Sequence of chain 1.C:
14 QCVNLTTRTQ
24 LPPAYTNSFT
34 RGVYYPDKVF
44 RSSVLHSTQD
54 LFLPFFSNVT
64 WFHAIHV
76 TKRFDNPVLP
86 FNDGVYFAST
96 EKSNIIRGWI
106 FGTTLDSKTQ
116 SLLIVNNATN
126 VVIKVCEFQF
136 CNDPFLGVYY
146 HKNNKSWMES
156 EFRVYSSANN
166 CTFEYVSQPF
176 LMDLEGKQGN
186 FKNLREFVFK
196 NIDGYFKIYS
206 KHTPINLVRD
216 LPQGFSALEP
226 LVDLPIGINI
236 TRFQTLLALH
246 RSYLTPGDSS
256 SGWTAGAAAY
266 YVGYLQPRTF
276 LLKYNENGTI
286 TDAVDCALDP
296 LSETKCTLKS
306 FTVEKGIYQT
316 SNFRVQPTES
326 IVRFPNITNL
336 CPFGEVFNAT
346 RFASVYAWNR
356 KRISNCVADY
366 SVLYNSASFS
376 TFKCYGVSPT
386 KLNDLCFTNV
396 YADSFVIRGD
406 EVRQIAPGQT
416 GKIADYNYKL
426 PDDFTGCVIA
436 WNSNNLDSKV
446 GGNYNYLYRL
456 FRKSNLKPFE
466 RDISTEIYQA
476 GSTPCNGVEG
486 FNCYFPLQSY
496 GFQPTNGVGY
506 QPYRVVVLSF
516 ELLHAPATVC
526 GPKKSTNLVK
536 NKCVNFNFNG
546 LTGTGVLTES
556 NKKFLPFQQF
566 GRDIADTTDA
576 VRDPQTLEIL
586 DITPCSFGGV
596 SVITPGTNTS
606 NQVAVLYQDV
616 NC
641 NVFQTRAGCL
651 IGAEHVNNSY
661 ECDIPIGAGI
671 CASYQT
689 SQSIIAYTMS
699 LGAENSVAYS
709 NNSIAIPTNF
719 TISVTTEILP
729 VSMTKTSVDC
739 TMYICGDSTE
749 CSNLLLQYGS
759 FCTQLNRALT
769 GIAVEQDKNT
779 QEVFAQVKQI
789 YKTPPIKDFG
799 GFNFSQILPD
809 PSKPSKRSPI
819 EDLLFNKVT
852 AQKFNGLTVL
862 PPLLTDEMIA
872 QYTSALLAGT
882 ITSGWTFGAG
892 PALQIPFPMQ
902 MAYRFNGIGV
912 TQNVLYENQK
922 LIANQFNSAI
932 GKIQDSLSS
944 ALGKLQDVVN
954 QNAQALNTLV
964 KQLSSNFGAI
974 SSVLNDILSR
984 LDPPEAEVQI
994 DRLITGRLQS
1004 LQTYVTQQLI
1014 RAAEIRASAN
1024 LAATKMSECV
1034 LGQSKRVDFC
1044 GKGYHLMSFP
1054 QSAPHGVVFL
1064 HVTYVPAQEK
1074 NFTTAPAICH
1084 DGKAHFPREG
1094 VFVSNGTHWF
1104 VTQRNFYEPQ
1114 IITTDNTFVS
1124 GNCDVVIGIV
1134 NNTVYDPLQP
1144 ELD

This protein binds this small molecule.
Small molecule (SMILES): CC(=O)N[C@@H]1[C@@H](O)[C@H](O)[C@@H](CO)O[C@H]1O

Sequence of chain 1.A:
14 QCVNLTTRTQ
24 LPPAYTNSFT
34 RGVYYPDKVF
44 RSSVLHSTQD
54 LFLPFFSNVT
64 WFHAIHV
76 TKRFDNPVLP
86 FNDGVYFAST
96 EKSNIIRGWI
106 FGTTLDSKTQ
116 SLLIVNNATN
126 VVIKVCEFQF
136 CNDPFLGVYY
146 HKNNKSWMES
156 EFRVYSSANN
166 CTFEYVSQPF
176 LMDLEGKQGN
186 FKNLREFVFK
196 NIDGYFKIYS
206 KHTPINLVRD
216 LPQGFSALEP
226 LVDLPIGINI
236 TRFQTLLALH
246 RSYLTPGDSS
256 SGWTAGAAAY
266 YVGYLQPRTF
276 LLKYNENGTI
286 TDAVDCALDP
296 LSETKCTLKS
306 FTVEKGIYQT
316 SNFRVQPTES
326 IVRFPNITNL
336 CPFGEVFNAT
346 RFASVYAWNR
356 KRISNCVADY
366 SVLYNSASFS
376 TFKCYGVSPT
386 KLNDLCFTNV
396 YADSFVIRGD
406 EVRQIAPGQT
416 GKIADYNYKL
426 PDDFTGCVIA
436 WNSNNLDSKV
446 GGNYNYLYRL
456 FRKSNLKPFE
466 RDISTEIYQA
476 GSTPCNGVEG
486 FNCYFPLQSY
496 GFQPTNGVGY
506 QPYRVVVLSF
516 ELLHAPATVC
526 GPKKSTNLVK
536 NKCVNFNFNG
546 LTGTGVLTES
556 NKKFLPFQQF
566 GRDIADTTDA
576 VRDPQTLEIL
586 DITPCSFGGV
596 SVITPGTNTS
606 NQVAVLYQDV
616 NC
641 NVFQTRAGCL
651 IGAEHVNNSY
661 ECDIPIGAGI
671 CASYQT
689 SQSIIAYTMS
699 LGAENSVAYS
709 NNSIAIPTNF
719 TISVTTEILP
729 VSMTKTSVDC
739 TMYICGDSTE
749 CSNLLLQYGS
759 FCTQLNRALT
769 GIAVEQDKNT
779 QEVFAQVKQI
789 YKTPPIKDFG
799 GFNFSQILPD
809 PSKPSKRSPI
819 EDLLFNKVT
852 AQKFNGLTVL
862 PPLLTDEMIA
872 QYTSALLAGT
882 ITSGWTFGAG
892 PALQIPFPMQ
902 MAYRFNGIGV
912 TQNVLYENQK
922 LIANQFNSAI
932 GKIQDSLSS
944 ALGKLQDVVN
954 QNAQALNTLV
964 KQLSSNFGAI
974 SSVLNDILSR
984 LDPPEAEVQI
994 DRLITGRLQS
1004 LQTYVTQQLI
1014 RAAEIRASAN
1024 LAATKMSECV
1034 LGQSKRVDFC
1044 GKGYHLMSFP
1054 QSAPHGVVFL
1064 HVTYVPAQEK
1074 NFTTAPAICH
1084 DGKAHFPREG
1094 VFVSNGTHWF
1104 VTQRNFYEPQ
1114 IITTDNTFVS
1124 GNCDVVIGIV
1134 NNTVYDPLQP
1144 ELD

Binding-site contacts:
Ligand atom O5 contacts residue ASN709 of chain 1.C at 2.4 Å (h-bond).
Ligand atom O6 contacts residue ASP796 of chain 1.A at 3.3 Å (salt-bridge).
Ligand atom C4 contacts residue ASN709 of chain 1.C at 4.2 Å.
Ligand atom O5 contacts residue ASP796 of chain 1.A at 3.1 Å (salt-bridge).
Ligand atom C8 contacts residue ASN709 of chain 1.C at 4.4 Å.
Ligand atom O7 contacts residue ASN709 of chain 1.C at 3.2 Å (h-bond).
Ligand atom C2 contacts residue ASN709 of chain 1.C at 2.5 Å.
Ligand atom C5 contacts residue ASP796 of chain 1.A at 3.9 Å.
Ligand atom C1 contacts residue ASN709 of chain 1.C at 1.4 Å.
Ligand atom C7 contacts residue ASN709 of chain 1.C at 3.2 Å.
Ligand atom C5 contacts residue ASN709 of chain 1.C at 3.7 Å.
Ligand atom C3 contacts residue ASN709 of chain 1.C at 3.8 Å.
Ligand atom C1 contacts residue ASP796 of chain 1.A at 4.2 Å.
Ligand atom N2 contacts residue ASN709 of chain 1.C at 2.9 Å (h-bond).
Ligand atom C6 contacts residue ASP796 of chain 1.A at 3.5 Å.